Sequence of chain 1.B:
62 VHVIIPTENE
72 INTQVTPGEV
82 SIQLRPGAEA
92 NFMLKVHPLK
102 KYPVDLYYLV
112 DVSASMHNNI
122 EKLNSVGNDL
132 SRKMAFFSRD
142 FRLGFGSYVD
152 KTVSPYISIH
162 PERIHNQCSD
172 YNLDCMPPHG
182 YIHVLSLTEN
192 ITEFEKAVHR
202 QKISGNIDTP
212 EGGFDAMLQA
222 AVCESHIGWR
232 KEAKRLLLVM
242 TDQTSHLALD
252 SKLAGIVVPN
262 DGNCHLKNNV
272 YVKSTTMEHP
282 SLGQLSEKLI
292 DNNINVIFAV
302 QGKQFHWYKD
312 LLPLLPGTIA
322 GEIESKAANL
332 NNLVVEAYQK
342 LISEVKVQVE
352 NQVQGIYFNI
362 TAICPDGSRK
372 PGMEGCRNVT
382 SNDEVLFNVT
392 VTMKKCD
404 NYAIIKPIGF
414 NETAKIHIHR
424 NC

This small molecule binds to this protein.
Small molecule (SMILES): CC(=O)N[C@H]1[C@H](O[C@H]2[C@H](O)[C@@H](NC(C)=O)CO[C@@H]2CO)O[C@H](CO)[C@@H](O)[C@@H]1O

Binding-site contacts:
Ligand atom C5 contacts residue ASN92 of chain 1.B at 3.9 Å.
Ligand atom O7 contacts residue ILE364 of chain 1.B at 4.2 Å.
Ligand atom N2 contacts residue MET94 of chain 1.B at 3.9 Å.
Ligand atom C7 contacts residue ASN389 of chain 1.B at 3.4 Å.
Ligand atom C8 contacts residue ASN92 of chain 1.B at 3.9 Å.
Ligand atom C1 contacts residue MET94 of chain 1.B at 4.4 Å (hydrophobic).
Ligand atom C8 contacts residue MET94 of chain 1.B at 3.7 Å (hydrophobic).
Ligand atom C6 contacts residue ASN92 of chain 1.B at 4.0 Å.
Ligand atom N2 contacts residue ASN389 of chain 1.B at 2.9 Å (h-bond).
Ligand atom C3 contacts residue ASN389 of chain 1.B at 3.9 Å.
Ligand atom C1 contacts residue ASN389 of chain 1.B at 1.5 Å.
Ligand atom C8 contacts residue GLU90 of chain 1.B at 4.0 Å.
Ligand atom O7 contacts residue ASN389 of chain 1.B at 3.5 Å (h-bond).
Ligand atom O6 contacts residue THR391 of chain 1.B at 3.6 Å.
Ligand atom O6 contacts residue ASN92 of chain 1.B at 3.3 Å (h-bond).
Ligand atom C4 contacts residue ASN389 of chain 1.B at 4.3 Å.
Ligand atom C7 contacts residue MET94 of chain 1.B at 4.0 Å (hydrophobic).
Ligand atom C2 contacts residue ASN389 of chain 1.B at 2.5 Å.
Ligand atom O7 contacts residue ARG370 of chain 1.B at 4.3 Å.
Ligand atom O5 contacts residue ASN389 of chain 1.B at 2.4 Å (h-bond).
Ligand atom C5 contacts residue ASN389 of chain 1.B at 3.8 Å.
Ligand atom O5 contacts residue ASN92 of chain 1.B at 4.4 Å.